Sequence of chain 1.A:
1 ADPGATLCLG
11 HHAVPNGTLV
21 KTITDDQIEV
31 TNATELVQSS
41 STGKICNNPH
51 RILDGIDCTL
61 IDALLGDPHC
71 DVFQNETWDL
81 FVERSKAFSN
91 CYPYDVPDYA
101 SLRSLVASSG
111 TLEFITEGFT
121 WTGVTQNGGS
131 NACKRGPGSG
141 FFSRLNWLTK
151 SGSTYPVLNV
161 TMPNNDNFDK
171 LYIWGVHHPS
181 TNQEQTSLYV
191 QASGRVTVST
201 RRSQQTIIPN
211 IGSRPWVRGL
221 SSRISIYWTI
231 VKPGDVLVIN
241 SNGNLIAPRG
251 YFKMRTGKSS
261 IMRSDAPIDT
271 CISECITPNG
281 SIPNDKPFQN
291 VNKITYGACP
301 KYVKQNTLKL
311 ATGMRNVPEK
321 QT

A small-molecule ligand and the protein it binds are described below.
Small molecule (SMILES): CC(=O)N[C@H]1[C@H](O[C@H]2[C@H](O)[C@@H](NC(C)=O)CO[C@@H]2CO)O[C@H](CO)[C@@H](O)[C@@H]1O

Binding-site contacts:
Ligand atom C1 contacts residue ASN75 of chain 1.A at 1.4 Å.
Ligand atom O7 contacts residue ASN75 of chain 1.A at 3.9 Å.
Ligand atom C5 contacts residue ASN75 of chain 1.A at 3.7 Å.
Ligand atom O6 contacts residue PHE114 of chain 1.A at 3.4 Å.
Ligand atom C7 contacts residue ASN75 of chain 1.A at 3.6 Å.
Ligand atom O6 contacts residue ILE115 of chain 1.A at 4.4 Å.
Ligand atom N2 contacts residue ASN75 of chain 1.A at 2.9 Å (h-bond).
Ligand atom C8 contacts residue THR116 of chain 1.A at 3.8 Å.
Ligand atom O5 contacts residue ASN75 of chain 1.A at 2.4 Å (h-bond).
Ligand atom O6 contacts residue ARG144 of chain 1.A at 4.2 Å.
Ligand atom C2 contacts residue ASN75 of chain 1.A at 2.5 Å.
Ligand atom C5 contacts residue PHE114 of chain 1.A at 4.2 Å (hydrophobic).
Ligand atom C4 contacts residue ASN75 of chain 1.A at 4.2 Å.
Ligand atom O5 contacts residue PHE114 of chain 1.A at 4.3 Å.
Ligand atom C6 contacts residue ILE115 of chain 1.A at 4.1 Å (hydrophobic).
Ligand atom C6 contacts residue PHE114 of chain 1.A at 3.2 Å (hydrophobic).
Ligand atom C4 contacts residue PHE114 of chain 1.A at 4.5 Å (hydrophobic).
Ligand atom C3 contacts residue ASN75 of chain 1.A at 3.8 Å.